Sequence of chain 1.L:
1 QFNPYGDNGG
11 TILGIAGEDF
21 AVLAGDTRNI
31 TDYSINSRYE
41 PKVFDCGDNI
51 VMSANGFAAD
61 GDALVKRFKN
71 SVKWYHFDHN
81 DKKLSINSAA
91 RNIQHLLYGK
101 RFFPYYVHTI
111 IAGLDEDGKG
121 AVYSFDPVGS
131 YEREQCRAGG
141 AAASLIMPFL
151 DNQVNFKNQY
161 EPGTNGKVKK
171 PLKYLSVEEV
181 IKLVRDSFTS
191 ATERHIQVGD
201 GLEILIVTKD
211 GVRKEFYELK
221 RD

The small molecule below binds the protein below.
Small molecule (SMILES): Cc1ncc(C(=O)N[C@@H](CC(C)C)C(=O)N[C@@H](CC2CCCCC2)C(=O)N[C@H](CCS(C)(=O)=O)Cc2ccc(CN)cc2)s1

Binding-site contacts:
Ligand atom C34 contacts residue GLY47 of chain 1.K at 3.6 Å.
Ligand atom C25 contacts residue THR1 of chain 1.K at 1.4 Å.
Ligand atom N11 contacts residue THR21 of chain 1.K at 2.8 Å (h-bond).
Ligand atom O31 contacts residue ALA20 of chain 1.K at 3.4 Å.
Ligand atom O30 contacts residue SER131 of chain 1.K at 2.9 Å (h-bond).
Ligand atom C12 contacts residue THR21 of chain 1.K at 3.8 Å.
Ligand atom N22 contacts residue GLN53 of chain 1.K at 3.4 Å (h-bond).
Ligand atom C20 contacts residue VAL31 of chain 1.K at 3.6 Å (hydrophobic).
Ligand atom N14 contacts residue THR1 of chain 1.K at 3.7 Å.
Ligand atom C17 contacts residue LYS33 of chain 1.K at 3.7 Å.
Ligand atom C12 contacts residue GLY47 of chain 1.K at 3.4 Å.
Ligand atom C23 contacts residue VAL31 of chain 1.K at 3.4 Å (hydrophobic).
Ligand atom N22 contacts residue ALA49 of chain 1.K at 3.7 Å.
Ligand atom C4 contacts residue PRO127 of chain 1.L at 3.5 Å (hydrophobic).
Ligand atom C15 contacts residue GLY47 of chain 1.K at 3.7 Å.
Ligand atom C15 contacts residue THR1 of chain 1.K at 2.4 Å.
Ligand atom C43 contacts residue ALA27 of chain 1.K at 3.4 Å (hydrophobic).
Ligand atom O30 contacts residue THR1 of chain 1.K at 3.4 Å (h-bond).
Ligand atom C16 contacts residue THR1 of chain 1.K at 2.8 Å.
Ligand atom C19 contacts residue MET45 of chain 1.K at 3.6 Å (hydrophobic).
Ligand atom C26 contacts residue GLY47 of chain 1.K at 3.4 Å.
Ligand atom C16 contacts residue GLY47 of chain 1.K at 3.6 Å.
Ligand atom O31 contacts residue THR21 of chain 1.K at 3.0 Å (h-bond).
Ligand atom C21 contacts residue VAL31 of chain 1.K at 3.6 Å (hydrophobic).
Ligand atom N8 contacts residue ASP126 of chain 1.L at 3.5 Å (salt-bridge).
Ligand atom C43 contacts residue THR21 of chain 1.K at 3.7 Å.
Ligand atom C20 contacts residue ALA49 of chain 1.K at 3.8 Å (hydrophobic).
Ligand atom O29 contacts residue GLY47 of chain 1.K at 3.6 Å.
Ligand atom O39 contacts residue ALA49 of chain 1.K at 3.2 Å (h-bond).
Ligand atom C26 contacts residue THR1 of chain 1.K at 2.4 Å.
Ligand atom C9 contacts residue THR21 of chain 1.K at 3.5 Å.
Ligand atom C13 contacts residue GLY47 of chain 1.K at 3.5 Å.
Ligand atom C23 contacts residue ALA49 of chain 1.K at 3.5 Å (hydrophobic).
Ligand atom S27 contacts residue THR1 of chain 1.K at 3.7 Å.
Ligand atom N14 contacts residue GLY47 of chain 1.K at 2.8 Å (h-bond).
Ligand atom C32 contacts residue THR21 of chain 1.K at 3.7 Å.
Ligand atom C24 contacts residue LYS33 of chain 1.K at 3.8 Å.
Ligand atom C43 contacts residue ALA22 of chain 1.K at 3.8 Å (hydrophobic).
Ligand atom N22 contacts residue SER130 of chain 1.L at 3.1 Å (h-bond).
Ligand atom C10 contacts residue THR21 of chain 1.K at 3.6 Å.

Sequence of chain 1.K:
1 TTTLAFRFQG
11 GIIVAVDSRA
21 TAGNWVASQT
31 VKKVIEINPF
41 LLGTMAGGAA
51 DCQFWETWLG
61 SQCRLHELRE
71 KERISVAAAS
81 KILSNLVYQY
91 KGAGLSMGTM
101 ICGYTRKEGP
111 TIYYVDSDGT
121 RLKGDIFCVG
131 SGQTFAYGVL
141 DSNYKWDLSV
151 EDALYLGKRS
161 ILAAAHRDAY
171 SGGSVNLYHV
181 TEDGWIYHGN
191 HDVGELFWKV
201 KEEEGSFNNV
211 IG